Binding-site contacts:
Ligand atom C3 contacts residue ASP30 of chain 1.A at 3.2 Å.
Ligand atom C16 contacts residue ASP25 of chain 1.A at 3.1 Å.
Ligand atom C3 contacts residue ALA28 of chain 1.A at 3.6 Å (hydrophobic).
Ligand atom C32 contacts residue GLY27 of chain 1.B at 3.4 Å.
Ligand atom C34 contacts residue VAL82 of chain 1.A at 3.6 Å (hydrophobic).
Ligand atom C17 contacts residue ASP25 of chain 1.A at 3.1 Å.
Ligand atom C31 contacts residue GLY48 of chain 1.B at 3.6 Å.
Ligand atom O28 contacts residue ALA28 of chain 1.B at 3.7 Å.
Ligand atom C27 contacts residue ASP29 of chain 1.B at 3.4 Å.
Ligand atom O18 contacts residue ASP25 of chain 1.B at 2.8 Å (salt-bridge).
Ligand atom C32 contacts residue ILE84 of chain 1.A at 3.6 Å (hydrophobic).
Ligand atom O28 contacts residue ASP29 of chain 1.B at 2.7 Å (salt-bridge).
Ligand atom C36 contacts residue ILE50 of chain 1.B at 3.7 Å (hydrophobic).
Ligand atom C4 contacts residue ALA28 of chain 1.A at 3.6 Å (hydrophobic).
Ligand atom O9 contacts residue ILE50 of chain 1.B at 3.4 Å.
Ligand atom O26 contacts residue ASP30 of chain 1.B at 3.1 Å (salt-bridge).
Ligand atom C25 contacts residue ASP30 of chain 1.B at 3.7 Å.
Ligand atom C36 contacts residue PRO81 of chain 1.A at 3.5 Å (hydrophobic).
Ligand atom N20 contacts residue GLY27 of chain 1.B at 3.2 Å (h-bond).
Ligand atom C2 contacts residue ASP30 of chain 1.A at 3.5 Å.
Ligand atom C33 contacts residue GLY27 of chain 1.B at 3.5 Å.
Ligand atom O10 contacts residue ILE50 of chain 1.B at 3.3 Å.
Ligand atom C32 contacts residue ASP25 of chain 1.A at 3.4 Å.
Ligand atom O23 contacts residue ALA28 of chain 1.B at 3.5 Å.
Ligand atom O10 contacts residue GLY49 of chain 1.A at 2.9 Å.
Ligand atom C17 contacts residue ASP25 of chain 1.B at 3.2 Å.
Ligand atom O18 contacts residue GLY27 of chain 1.B at 3.4 Å.
Ligand atom C6 contacts residue GLY48 of chain 1.A at 3.5 Å.
Ligand atom C35 contacts residue PRO81 of chain 1.A at 3.7 Å (hydrophobic).
Ligand atom O10 contacts residue GLY48 of chain 1.A at 3.7 Å.
Ligand atom O18 contacts residue ASP25 of chain 1.A at 2.4 Å (salt-bridge).
Ligand atom C12 contacts residue GLY27 of chain 1.A at 3.3 Å.
Ligand atom C15 contacts residue VAL82 of chain 1.B at 3.7 Å (hydrophobic).
Ligand atom C14 contacts residue ILE84 of chain 1.B at 3.5 Å (hydrophobic).
Ligand atom C3 contacts residue VAL32 of chain 1.A at 3.5 Å (hydrophobic).
Ligand atom C16 contacts residue GLY27 of chain 1.A at 3.7 Å.
Ligand atom C36 contacts residue GLY49 of chain 1.B at 3.6 Å.
Ligand atom O26 contacts residue ASP29 of chain 1.B at 3.1 Å (salt-bridge).
Ligand atom C30 contacts residue GLY48 of chain 1.B at 3.0 Å.
Ligand atom N1 contacts residue ASP30 of chain 1.A at 2.4 Å (salt-bridge).

A protein and the small-molecule ligand that binds it are described below.
Small molecule (SMILES): CC(C)CN(C[C@@H](O)[C@H](Cc1ccccc1)NC(=O)O[C@H]1CO[C@H]2OCC[C@H]21)S(=O)(=O)c1ccc(N)cc1

Sequence of chain 1.A:
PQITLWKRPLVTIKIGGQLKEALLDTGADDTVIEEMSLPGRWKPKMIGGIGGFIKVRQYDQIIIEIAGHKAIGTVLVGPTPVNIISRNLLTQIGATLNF

Sequence of chain 1.B:
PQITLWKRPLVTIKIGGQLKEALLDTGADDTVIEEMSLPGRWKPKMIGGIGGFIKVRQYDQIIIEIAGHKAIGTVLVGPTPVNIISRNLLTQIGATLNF